Binding-site contacts:
Ligand atom N9 contacts residue MET112 of chain 1.A at 3.8 Å.
Ligand atom N7 contacts residue LEU160 of chain 1.A at 3.6 Å.
Ligand atom N2 contacts residue MET112 of chain 1.A at 3.0 Å (h-bond).
Ligand atom C8 contacts residue LEU160 of chain 1.A at 4.1 Å (hydrophobic).
Ligand atom C63 contacts residue VAL43 of chain 1.A at 3.8 Å (hydrophobic).
Ligand atom N2 contacts residue ILE35 of chain 1.A at 3.8 Å.
Ligand atom C62 contacts residue VAL43 of chain 1.A at 3.7 Å (hydrophobic).
Ligand atom C66 contacts residue LYS58 of chain 1.A at 3.5 Å.
Ligand atom C5 contacts residue LEU160 of chain 1.A at 3.3 Å (hydrophobic).
Ligand atom N9 contacts residue ASP110 of chain 1.A at 2.8 Å (salt-bridge).
Ligand atom N7 contacts residue GLN109 of chain 1.A at 3.7 Å.
Ligand atom N9 contacts residue ALA56 of chain 1.A at 3.4 Å.
Ligand atom C8 contacts residue GLN109 of chain 1.A at 3.3 Å.
Ligand atom C8 contacts residue ALA56 of chain 1.A at 3.9 Å (hydrophobic).
Ligand atom C2 contacts residue ILE35 of chain 1.A at 4.1 Å (hydrophobic).
Ligand atom C4 contacts residue ASP110 of chain 1.A at 3.8 Å.
Ligand atom C4 contacts residue ALA56 of chain 1.A at 3.5 Å (hydrophobic).
Ligand atom N1 contacts residue LEU160 of chain 1.A at 4.1 Å.
Ligand atom N2 contacts residue LEU111 of chain 1.A at 3.6 Å.
Ligand atom C6 contacts residue LEU160 of chain 1.A at 3.6 Å (hydrophobic).
Ligand atom N3 contacts residue ALA56 of chain 1.A at 3.8 Å.
Ligand atom BR63 contacts residue GLY38 of chain 1.A at 4.0 Å.
Ligand atom C2 contacts residue LEU111 of chain 1.A at 4.0 Å (hydrophobic).
Ligand atom C8 contacts residue LYS58 of chain 1.A at 3.6 Å.
Ligand atom C64 contacts residue GLY38 of chain 1.A at 4.0 Å.
Ligand atom N9 contacts residue LEU160 of chain 1.A at 4.1 Å.
Ligand atom BR63 contacts residue GLU37 of chain 1.A at 3.7 Å.
Ligand atom C8 contacts residue ASP110 of chain 1.A at 3.7 Å.
Ligand atom BR63 contacts residue GLY36 of chain 1.A at 3.6 Å.
Ligand atom C66 contacts residue LEU160 of chain 1.A at 4.0 Å (hydrophobic).
Ligand atom N3 contacts residue MET112 of chain 1.A at 3.1 Å (h-bond).
Ligand atom C5 contacts residue LYS58 of chain 1.A at 4.1 Å.
Ligand atom N7 contacts residue LYS58 of chain 1.A at 3.0 Å (salt-bridge).
Ligand atom BR63 contacts residue VAL43 of chain 1.A at 4.0 Å.
Ligand atom C65 contacts residue LYS58 of chain 1.A at 3.9 Å.
Ligand atom C4 contacts residue LEU160 of chain 1.A at 3.6 Å (hydrophobic).
Ligand atom C5 contacts residue ALA56 of chain 1.A at 4.0 Å (hydrophobic).
Ligand atom C4 contacts residue MET112 of chain 1.A at 3.9 Å (hydrophobic).
Ligand atom N3 contacts residue LEU111 of chain 1.A at 3.7 Å.
Ligand atom C2 contacts residue MET112 of chain 1.A at 3.8 Å (hydrophobic).

Sequence of chain 1.A:
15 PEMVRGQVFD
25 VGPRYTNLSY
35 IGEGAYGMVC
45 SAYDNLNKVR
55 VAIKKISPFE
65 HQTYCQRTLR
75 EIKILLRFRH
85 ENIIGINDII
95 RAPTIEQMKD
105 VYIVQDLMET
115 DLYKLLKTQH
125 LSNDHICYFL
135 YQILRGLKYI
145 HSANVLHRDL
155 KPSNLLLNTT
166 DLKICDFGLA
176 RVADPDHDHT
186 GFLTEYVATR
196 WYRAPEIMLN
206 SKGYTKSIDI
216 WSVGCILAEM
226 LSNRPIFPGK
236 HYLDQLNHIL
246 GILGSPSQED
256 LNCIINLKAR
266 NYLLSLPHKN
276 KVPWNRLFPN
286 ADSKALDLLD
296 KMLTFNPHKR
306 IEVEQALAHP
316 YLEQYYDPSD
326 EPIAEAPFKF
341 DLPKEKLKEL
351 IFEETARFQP

This small molecule binds to this protein.
Small molecule (SMILES): Nc1nc(-c2cccc(Br)c2)c2[nH]cnc2n1